Sequence of chain 1.C:
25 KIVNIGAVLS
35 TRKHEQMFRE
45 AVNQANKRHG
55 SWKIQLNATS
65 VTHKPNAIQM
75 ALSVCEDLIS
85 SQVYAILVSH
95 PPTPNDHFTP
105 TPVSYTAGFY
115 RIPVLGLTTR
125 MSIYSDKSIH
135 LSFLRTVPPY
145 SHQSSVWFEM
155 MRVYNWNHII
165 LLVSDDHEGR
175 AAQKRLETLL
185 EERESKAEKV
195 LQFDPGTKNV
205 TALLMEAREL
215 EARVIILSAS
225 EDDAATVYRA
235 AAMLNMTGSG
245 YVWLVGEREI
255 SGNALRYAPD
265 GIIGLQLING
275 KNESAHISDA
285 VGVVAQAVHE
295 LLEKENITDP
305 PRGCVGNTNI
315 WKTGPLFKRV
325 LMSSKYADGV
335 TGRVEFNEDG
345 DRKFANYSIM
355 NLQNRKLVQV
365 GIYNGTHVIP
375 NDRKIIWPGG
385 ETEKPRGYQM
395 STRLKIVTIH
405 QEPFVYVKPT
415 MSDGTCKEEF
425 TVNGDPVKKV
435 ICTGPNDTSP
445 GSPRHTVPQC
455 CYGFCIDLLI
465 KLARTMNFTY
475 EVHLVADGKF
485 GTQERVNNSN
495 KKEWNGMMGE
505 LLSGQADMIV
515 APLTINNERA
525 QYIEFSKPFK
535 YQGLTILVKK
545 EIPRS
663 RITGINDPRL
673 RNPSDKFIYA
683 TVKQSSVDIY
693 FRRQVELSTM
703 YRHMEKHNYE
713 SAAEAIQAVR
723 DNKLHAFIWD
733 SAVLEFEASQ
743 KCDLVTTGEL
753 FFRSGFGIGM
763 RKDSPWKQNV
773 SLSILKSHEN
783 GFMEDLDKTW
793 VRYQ

A protein and the small-molecule ligand that binds it are described below.
Small molecule (SMILES): CC(=O)N[C@@H]1[C@@H](O)[C@H](O)[C@@H](CO)O[C@H]1O

Binding-site contacts:
Ligand atom C4 contacts residue ASN239 of chain 1.C at 4.2 Å.
Ligand atom C8 contacts residue ARG212 of chain 1.C at 3.4 Å.
Ligand atom N2 contacts residue MET237 of chain 1.C at 4.4 Å.
Ligand atom C7 contacts residue ARG212 of chain 1.C at 3.7 Å.
Ligand atom N2 contacts residue ASN239 of chain 1.C at 2.9 Å (h-bond).
Ligand atom C5 contacts residue ASN239 of chain 1.C at 3.6 Å.
Ligand atom C7 contacts residue ASN239 of chain 1.C at 3.2 Å.
Ligand atom O7 contacts residue ARG212 of chain 1.C at 3.0 Å (salt-bridge).
Ligand atom O5 contacts residue ASN239 of chain 1.C at 2.3 Å (h-bond).
Ligand atom C8 contacts residue ASN239 of chain 1.C at 4.4 Å.
Ligand atom C8 contacts residue MET237 of chain 1.C at 3.8 Å (hydrophobic).
Ligand atom O7 contacts residue ASN239 of chain 1.C at 3.0 Å (h-bond).
Ligand atom O7 contacts residue LEU238 of chain 1.C at 4.4 Å.
Ligand atom C8 contacts residue LEU238 of chain 1.C at 4.1 Å (hydrophobic).
Ligand atom C2 contacts residue ASN239 of chain 1.C at 2.4 Å.
Ligand atom C3 contacts residue ASN239 of chain 1.C at 3.8 Å.
Ligand atom C7 contacts residue MET237 of chain 1.C at 4.4 Å (hydrophobic).
Ligand atom C1 contacts residue ASN239 of chain 1.C at 1.4 Å.